Sequence of chain 1.C:
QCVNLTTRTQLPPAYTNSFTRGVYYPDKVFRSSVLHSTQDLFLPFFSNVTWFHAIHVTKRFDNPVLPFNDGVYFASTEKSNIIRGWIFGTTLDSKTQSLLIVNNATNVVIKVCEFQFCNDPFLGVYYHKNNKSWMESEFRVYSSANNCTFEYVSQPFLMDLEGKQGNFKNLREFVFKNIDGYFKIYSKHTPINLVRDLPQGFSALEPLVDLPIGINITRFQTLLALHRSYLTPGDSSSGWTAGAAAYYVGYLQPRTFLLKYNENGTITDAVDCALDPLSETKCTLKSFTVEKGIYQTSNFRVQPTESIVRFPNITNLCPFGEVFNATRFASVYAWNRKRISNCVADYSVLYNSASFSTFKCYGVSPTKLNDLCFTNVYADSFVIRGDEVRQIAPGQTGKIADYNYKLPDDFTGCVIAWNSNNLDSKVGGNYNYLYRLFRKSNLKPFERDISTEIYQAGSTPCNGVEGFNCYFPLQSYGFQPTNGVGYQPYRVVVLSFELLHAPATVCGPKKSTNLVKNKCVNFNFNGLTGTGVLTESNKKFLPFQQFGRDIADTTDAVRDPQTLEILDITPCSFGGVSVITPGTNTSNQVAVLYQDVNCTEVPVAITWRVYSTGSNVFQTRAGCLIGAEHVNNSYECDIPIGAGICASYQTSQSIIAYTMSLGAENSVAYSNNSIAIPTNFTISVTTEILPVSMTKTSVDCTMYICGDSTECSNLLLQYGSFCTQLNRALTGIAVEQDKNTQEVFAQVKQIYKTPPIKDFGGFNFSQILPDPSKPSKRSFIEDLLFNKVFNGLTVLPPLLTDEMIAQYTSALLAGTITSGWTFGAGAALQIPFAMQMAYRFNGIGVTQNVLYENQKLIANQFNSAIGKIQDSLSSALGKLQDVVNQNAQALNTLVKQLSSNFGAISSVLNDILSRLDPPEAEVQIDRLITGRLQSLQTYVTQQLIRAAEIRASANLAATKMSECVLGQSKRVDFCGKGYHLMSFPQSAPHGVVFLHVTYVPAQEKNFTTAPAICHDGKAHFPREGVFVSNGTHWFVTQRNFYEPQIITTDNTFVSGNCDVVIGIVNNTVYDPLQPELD

Binding-site contacts:
Ligand atom C6 contacts residue LYS589 of chain 1.B at 4.4 Å.
Ligand atom N2 contacts residue GLU312 of chain 1.C at 3.0 Å (salt-bridge).
Ligand atom N2 contacts residue ASN313 of chain 1.C at 2.9 Å (h-bond).
Ligand atom O5 contacts residue ASN313 of chain 1.C at 2.4 Å (h-bond).
Ligand atom C1 contacts residue ASN313 of chain 1.C at 1.4 Å.
Ligand atom C7 contacts residue GLU312 of chain 1.C at 3.5 Å.
Ligand atom C4 contacts residue ASN313 of chain 1.C at 4.2 Å.
Ligand atom C2 contacts residue GLU312 of chain 1.C at 4.1 Å.
Ligand atom O7 contacts residue GLU312 of chain 1.C at 4.3 Å.
Ligand atom C2 contacts residue ASN313 of chain 1.C at 2.5 Å.
Ligand atom C5 contacts residue ASN313 of chain 1.C at 3.6 Å.
Ligand atom C7 contacts residue ASN313 of chain 1.C at 3.3 Å.
Ligand atom C8 contacts residue ASN311 of chain 1.C at 3.8 Å.
Ligand atom O7 contacts residue ASN313 of chain 1.C at 3.0 Å (h-bond).
Ligand atom C7 contacts residue ASN311 of chain 1.C at 3.4 Å.
Ligand atom C8 contacts residue GLU312 of chain 1.C at 3.6 Å.
Ligand atom C1 contacts residue GLU312 of chain 1.C at 4.1 Å.
Ligand atom O7 contacts residue ASN311 of chain 1.C at 3.1 Å (h-bond).
Ligand atom C3 contacts residue ASN313 of chain 1.C at 3.8 Å.
Ligand atom N2 contacts residue ASN311 of chain 1.C at 4.2 Å.
Ligand atom O6 contacts residue LYS589 of chain 1.B at 4.1 Å.

Sequence of chain 1.B:
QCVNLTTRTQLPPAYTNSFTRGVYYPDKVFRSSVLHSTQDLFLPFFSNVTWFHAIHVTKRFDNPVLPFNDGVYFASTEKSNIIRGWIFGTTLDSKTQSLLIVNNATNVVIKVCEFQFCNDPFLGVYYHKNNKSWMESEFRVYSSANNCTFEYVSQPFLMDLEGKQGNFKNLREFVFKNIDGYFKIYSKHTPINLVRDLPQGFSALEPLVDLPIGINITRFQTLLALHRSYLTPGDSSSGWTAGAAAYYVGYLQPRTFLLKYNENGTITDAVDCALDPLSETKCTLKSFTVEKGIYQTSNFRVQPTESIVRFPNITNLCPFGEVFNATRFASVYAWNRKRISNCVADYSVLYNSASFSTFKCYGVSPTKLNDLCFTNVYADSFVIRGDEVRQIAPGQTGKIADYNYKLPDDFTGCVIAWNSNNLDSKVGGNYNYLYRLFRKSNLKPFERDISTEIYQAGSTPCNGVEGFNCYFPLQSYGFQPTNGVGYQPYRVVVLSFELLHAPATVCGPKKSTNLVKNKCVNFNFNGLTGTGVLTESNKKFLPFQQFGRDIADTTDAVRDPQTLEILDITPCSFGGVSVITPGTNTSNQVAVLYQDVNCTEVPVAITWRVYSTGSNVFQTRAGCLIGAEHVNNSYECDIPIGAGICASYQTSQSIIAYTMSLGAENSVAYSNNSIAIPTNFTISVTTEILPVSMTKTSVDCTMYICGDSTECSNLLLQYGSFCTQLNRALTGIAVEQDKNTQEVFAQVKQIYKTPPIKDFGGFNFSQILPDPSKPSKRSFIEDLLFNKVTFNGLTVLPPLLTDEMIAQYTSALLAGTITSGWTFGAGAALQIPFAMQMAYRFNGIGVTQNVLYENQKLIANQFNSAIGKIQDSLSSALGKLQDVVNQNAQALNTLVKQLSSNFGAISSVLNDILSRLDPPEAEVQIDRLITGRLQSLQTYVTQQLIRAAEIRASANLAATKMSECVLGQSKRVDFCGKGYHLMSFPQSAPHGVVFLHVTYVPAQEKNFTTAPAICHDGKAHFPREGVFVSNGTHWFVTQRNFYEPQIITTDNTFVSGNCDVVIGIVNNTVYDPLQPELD

A protein and the small-molecule ligand that binds it are described below.
Small molecule (SMILES): CC(=O)N[C@@H]1[C@@H](O)[C@H](O)[C@@H](CO)O[C@H]1O